Sequence of chain 1.C:
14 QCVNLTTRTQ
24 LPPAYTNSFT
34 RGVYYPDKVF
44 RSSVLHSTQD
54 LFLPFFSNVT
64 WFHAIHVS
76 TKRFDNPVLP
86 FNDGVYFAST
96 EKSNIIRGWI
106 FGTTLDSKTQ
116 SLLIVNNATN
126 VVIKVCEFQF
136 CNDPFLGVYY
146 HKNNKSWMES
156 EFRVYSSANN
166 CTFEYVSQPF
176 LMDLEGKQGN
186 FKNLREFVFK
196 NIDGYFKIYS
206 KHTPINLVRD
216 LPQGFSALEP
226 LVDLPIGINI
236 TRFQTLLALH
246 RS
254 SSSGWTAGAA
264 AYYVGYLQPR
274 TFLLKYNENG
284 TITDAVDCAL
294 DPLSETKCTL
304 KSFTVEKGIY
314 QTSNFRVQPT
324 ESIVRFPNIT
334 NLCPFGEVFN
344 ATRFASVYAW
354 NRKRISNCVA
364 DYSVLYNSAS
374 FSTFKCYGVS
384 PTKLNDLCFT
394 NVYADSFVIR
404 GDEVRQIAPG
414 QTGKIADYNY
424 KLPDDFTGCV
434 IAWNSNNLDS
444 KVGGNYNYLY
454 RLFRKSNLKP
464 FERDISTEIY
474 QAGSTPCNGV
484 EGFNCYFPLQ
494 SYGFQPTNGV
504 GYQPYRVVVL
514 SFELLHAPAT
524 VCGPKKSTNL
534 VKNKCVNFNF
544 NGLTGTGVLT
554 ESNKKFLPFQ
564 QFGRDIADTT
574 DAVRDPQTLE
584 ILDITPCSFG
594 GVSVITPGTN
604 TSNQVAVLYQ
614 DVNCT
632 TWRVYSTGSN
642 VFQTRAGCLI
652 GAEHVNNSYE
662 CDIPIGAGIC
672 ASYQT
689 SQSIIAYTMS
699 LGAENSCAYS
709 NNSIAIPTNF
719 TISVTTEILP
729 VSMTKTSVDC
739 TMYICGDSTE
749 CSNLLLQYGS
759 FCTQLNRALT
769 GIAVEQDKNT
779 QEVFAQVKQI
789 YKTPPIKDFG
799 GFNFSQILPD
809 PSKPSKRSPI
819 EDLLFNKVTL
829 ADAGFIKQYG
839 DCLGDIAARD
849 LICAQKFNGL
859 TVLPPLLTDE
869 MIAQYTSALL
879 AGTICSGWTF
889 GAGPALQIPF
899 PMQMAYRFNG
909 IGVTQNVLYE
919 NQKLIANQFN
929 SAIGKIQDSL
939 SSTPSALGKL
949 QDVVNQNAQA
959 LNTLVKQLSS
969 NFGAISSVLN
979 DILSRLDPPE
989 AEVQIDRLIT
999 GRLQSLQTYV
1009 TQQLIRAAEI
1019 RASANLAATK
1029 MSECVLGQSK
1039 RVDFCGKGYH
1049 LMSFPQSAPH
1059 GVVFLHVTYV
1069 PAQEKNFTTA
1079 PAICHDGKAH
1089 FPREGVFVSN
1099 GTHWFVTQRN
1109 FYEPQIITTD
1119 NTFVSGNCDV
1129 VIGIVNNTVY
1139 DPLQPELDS

Binding-site contacts:
Ligand atom C1 contacts residue ASN331 of chain 1.C at 1.5 Å.
Ligand atom C8 contacts residue ASN331 of chain 1.C at 3.6 Å.
Ligand atom C5 contacts residue ASN331 of chain 1.C at 3.8 Å.
Ligand atom O6 contacts residue GLN580 of chain 1.C at 3.0 Å (h-bond).
Ligand atom O7 contacts residue ASN331 of chain 1.C at 4.5 Å.
Ligand atom C8 contacts residue GLN580 of chain 1.C at 4.1 Å.
Ligand atom C6 contacts residue GLN580 of chain 1.C at 3.9 Å.
Ligand atom N2 contacts residue ASN331 of chain 1.C at 2.9 Å (h-bond).
Ligand atom C7 contacts residue ASN331 of chain 1.C at 3.5 Å.
Ligand atom C3 contacts residue ASN331 of chain 1.C at 3.9 Å.
Ligand atom O6 contacts residue ASN331 of chain 1.C at 4.1 Å.
Ligand atom O6 contacts residue PRO579 of chain 1.C at 4.3 Å.
Ligand atom C4 contacts residue GLN580 of chain 1.C at 3.5 Å.
Ligand atom C2 contacts residue ASN331 of chain 1.C at 2.5 Å.
Ligand atom O4 contacts residue GLN580 of chain 1.C at 3.9 Å.
Ligand atom C4 contacts residue ASN331 of chain 1.C at 4.4 Å.
Ligand atom O5 contacts residue ASN331 of chain 1.C at 2.5 Å (h-bond).
Ligand atom C5 contacts residue GLN580 of chain 1.C at 4.2 Å.

This protein binds this small molecule.
Small molecule (SMILES): CC(=O)N[C@@H]1[C@@H](O)[C@H](O)[C@@H](CO)O[C@H]1O